Binding-site contacts:
Ligand atom N contacts residue LEU13 of chain 1.A at 4.0 Å.
Ligand atom C contacts residue THR17 of chain 1.A at 4.5 Å.
Ligand atom O contacts residue SER20 of chain 1.A at 4.4 Å.
Ligand atom CA contacts residue THR17 of chain 1.A at 4.3 Å.
Ligand atom N contacts residue THR17 of chain 1.A at 3.2 Å (h-bond).
Ligand atom OXT contacts residue SER20 of chain 1.A at 4.2 Å.
Ligand atom O contacts residue LEU16 of chain 1.A at 4.2 Å.
Ligand atom N contacts residue LEU72 of chain 1.A at 3.9 Å.

This small molecule binds to this protein.
Small molecule (SMILES): NCC(=O)O

Sequence of chain 1.A:
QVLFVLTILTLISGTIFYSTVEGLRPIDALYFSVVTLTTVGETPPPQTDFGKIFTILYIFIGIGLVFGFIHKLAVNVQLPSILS